This protein binds this small molecule.
Small molecule (SMILES): OC[C@H]1O[C@H](O[C@@H]2[C@@H](O)[C@H](O)O[C@H](CO)[C@@H]2O)[C@H](O)[C@@H](O)[C@H]1O

Binding-site contacts:
Ligand atom O3 contacts residue TYR103 of chain 1.B at 2.8 Å (h-bond).
Ligand atom O4 contacts residue SER101 of chain 1.B at 3.6 Å.
Ligand atom C4 contacts residue SER101 of chain 1.B at 3.7 Å.
Ligand atom C6 contacts residue HIS31 of chain 1.A at 3.9 Å.
Ligand atom C2 contacts residue TRP101 of chain 1.A at 3.8 Å (hydrophobic).
Ligand atom C4 contacts residue HIS102 of chain 1.B at 3.7 Å.
Ligand atom O3 contacts residue SER96 of chain 1.A at 2.9 Å (h-bond).
Ligand atom C4 contacts residue TYR37 of chain 1.A at 3.5 Å (hydrophobic).
Ligand atom C6 contacts residue SER101 of chain 1.B at 3.5 Å.
Ligand atom O2 contacts residue ALA104 of chain 1.B at 3.1 Å (h-bond).
Ligand atom O2 contacts residue TYR103 of chain 1.B at 3.2 Å.
Ligand atom C4 contacts residue SER96 of chain 1.A at 3.6 Å.
Ligand atom O4 contacts residue TRP101 of chain 1.A at 3.5 Å.
Ligand atom O2 contacts residue SER101 of chain 1.B at 3.7 Å.
Ligand atom C2 contacts residue HIS102 of chain 1.B at 3.9 Å.
Ligand atom O3 contacts residue HIS102 of chain 1.B at 3.3 Å (h-bond).
Ligand atom O6 contacts residue SER101 of chain 1.B at 2.6 Å (h-bond).
Ligand atom O4 contacts residue HIS102 of chain 1.B at 2.7 Å (h-bond).
Ligand atom C6 contacts residue TYR32 of chain 1.B at 3.7 Å (hydrophobic).
Ligand atom C3 contacts residue TYR103 of chain 1.B at 3.5 Å (hydrophobic).
Ligand atom C3 contacts residue TRP33 of chain 1.B at 3.9 Å (hydrophobic).
Ligand atom O6 contacts residue TYR32 of chain 1.B at 3.3 Å.
Ligand atom O5 contacts residue TRP33 of chain 1.B at 3.2 Å.
Ligand atom C1 contacts residue TRP33 of chain 1.B at 3.7 Å (hydrophobic).
Ligand atom C3 contacts residue SER96 of chain 1.A at 3.8 Å.
Ligand atom O2 contacts residue HIS102 of chain 1.B at 2.8 Å (h-bond).
Ligand atom C6 contacts residue ASP31 of chain 1.B at 3.9 Å.
Ligand atom C3 contacts residue TYR37 of chain 1.A at 3.7 Å (hydrophobic).
Ligand atom O3 contacts residue ALA104 of chain 1.B at 3.8 Å.
Ligand atom O6 contacts residue HIS31 of chain 1.A at 3.8 Å.
Ligand atom C6 contacts residue TRP33 of chain 1.B at 4.0 Å (hydrophobic).
Ligand atom O3 contacts residue TYR37 of chain 1.A at 3.4 Å.
Ligand atom O3 contacts residue HIS39 of chain 1.A at 3.3 Å (h-bond).
Ligand atom O6 contacts residue TRP33 of chain 1.B at 2.8 Å (h-bond).
Ligand atom O1 contacts residue TYR56 of chain 1.B at 3.9 Å.
Ligand atom C6 contacts residue SER96 of chain 1.A at 3.9 Å.
Ligand atom O4 contacts residue SER96 of chain 1.A at 2.6 Å (h-bond).
Ligand atom O5 contacts residue TRP101 of chain 1.A at 3.8 Å.
Ligand atom C1 contacts residue TRP33 of chain 1.B at 4.0 Å (hydrophobic).
Ligand atom C5 contacts residue TRP33 of chain 1.B at 3.7 Å (hydrophobic).

Sequence of chain 1.B:
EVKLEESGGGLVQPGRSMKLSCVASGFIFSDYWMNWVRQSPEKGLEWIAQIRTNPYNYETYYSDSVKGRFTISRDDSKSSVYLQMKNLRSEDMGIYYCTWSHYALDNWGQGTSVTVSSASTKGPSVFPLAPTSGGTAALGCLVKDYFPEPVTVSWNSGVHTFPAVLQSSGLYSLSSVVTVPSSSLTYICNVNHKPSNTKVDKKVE

Sequence of chain 1.A:
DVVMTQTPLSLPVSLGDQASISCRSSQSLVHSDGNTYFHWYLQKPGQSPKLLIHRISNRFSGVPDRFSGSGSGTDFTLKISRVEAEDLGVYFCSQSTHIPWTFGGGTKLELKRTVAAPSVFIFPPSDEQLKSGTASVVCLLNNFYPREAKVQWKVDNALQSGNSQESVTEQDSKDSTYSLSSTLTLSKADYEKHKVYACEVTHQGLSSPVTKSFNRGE